Binding-site contacts:
Ligand atom O6 contacts residue ASN111 of chain 1.B at 4.4 Å.
Ligand atom C5 contacts residue ASN111 of chain 1.B at 3.7 Å.
Ligand atom C6 contacts residue ASN111 of chain 1.B at 4.5 Å.
Ligand atom C4 contacts residue ASN111 of chain 1.B at 4.2 Å.
Ligand atom O5 contacts residue ASN111 of chain 1.B at 2.4 Å (h-bond).
Ligand atom C8 contacts residue ASN111 of chain 1.B at 4.4 Å.
Ligand atom C7 contacts residue ASN111 of chain 1.B at 3.2 Å.
Ligand atom C3 contacts residue ASN111 of chain 1.B at 3.8 Å.
Ligand atom O7 contacts residue ASN111 of chain 1.B at 3.0 Å (h-bond).
Ligand atom C1 contacts residue ASN111 of chain 1.B at 1.4 Å.
Ligand atom C2 contacts residue ASN111 of chain 1.B at 2.5 Å.
Ligand atom O6 contacts residue ILE192 of chain 1.B at 4.4 Å.
Ligand atom N2 contacts residue ASN111 of chain 1.B at 2.9 Å (h-bond).

This protein binds this small molecule.
Small molecule (SMILES): CC(=O)N[C@@H]1[C@@H](O)[C@H](O)[C@@H](CO)O[C@H]1O

Sequence of chain 1.B:
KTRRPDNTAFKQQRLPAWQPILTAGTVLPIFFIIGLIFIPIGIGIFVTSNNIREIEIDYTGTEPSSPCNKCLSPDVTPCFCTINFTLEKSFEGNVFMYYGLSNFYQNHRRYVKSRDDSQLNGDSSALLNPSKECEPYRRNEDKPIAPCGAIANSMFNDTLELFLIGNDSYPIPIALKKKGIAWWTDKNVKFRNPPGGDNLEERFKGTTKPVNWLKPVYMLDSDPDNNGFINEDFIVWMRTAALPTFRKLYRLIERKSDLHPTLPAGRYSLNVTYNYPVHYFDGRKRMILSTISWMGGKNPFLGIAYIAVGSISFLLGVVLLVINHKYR